Binding-site contacts:
Ligand atom C24 contacts residue VAL276 of chain 1.C at 3.9 Å (hydrophobic).
Ligand atom C13 contacts residue MET267 of chain 1.C at 3.4 Å (hydrophobic).
Ligand atom C2 contacts residue PHE283 of chain 1.C at 3.8 Å (hydrophobic).
Ligand atom N17 contacts residue MET267 of chain 1.C at 3.5 Å.
Ligand atom N19 contacts residue TYR247 of chain 1.C at 2.5 Å (h-bond).
Ligand atom N10 contacts residue PHE283 of chain 1.C at 3.3 Å.
Ligand atom C24 contacts residue PRO266 of chain 1.C at 3.8 Å (hydrophobic).
Ligand atom C24 contacts residue GLU275 of chain 1.C at 3.4 Å.
Ligand atom C15 contacts residue MET267 of chain 1.C at 3.4 Å (hydrophobic).
Ligand atom C18 contacts residue GLY279 of chain 1.C at 3.5 Å.
Ligand atom CL7 contacts residue ILE246 of chain 1.C at 3.9 Å.
Ligand atom C14 contacts residue TYR247 of chain 1.C at 3.5 Å (hydrophobic).
Ligand atom CL7 contacts residue TYR78 of chain 1.C at 3.7 Å.
Ligand atom C14 contacts residue GLN280 of chain 1.C at 3.6 Å.
Ligand atom C20 contacts residue MET267 of chain 1.C at 3.5 Å (hydrophobic).
Ligand atom C12 contacts residue MET267 of chain 1.C at 3.6 Å (hydrophobic).
Ligand atom C21 contacts residue GLY279 of chain 1.C at 3.7 Å.
Ligand atom N19 contacts residue MET267 of chain 1.C at 3.5 Å.
Ligand atom C25 contacts residue TYR247 of chain 1.C at 3.8 Å (hydrophobic).
Ligand atom N16 contacts residue GLY279 of chain 1.C at 3.8 Å.
Ligand atom C23 contacts residue PRO266 of chain 1.C at 3.8 Å (hydrophobic).
Ligand atom CL7 contacts residue LEU229 of chain 1.C at 3.8 Å.
Ligand atom C25 contacts residue MET267 of chain 1.C at 3.5 Å (hydrophobic).
Ligand atom C12 contacts residue PHE283 of chain 1.C at 3.1 Å (hydrophobic).
Ligand atom CL7 contacts residue SER231 of chain 1.C at 2.8 Å.
Ligand atom C11 contacts residue PHE283 of chain 1.C at 3.5 Å (hydrophobic).
Ligand atom C15 contacts residue TYR247 of chain 1.C at 3.3 Å (hydrophobic).
Ligand atom N17 contacts residue GLY279 of chain 1.C at 3.8 Å.
Ligand atom O27 contacts residue GLN280 of chain 1.C at 2.9 Å (h-bond).
Ligand atom C14 contacts residue PHE250 of chain 1.C at 3.9 Å (hydrophobic).
Ligand atom N16 contacts residue MET267 of chain 1.C at 3.4 Å (h-bond).
Ligand atom N4 contacts residue LEU229 of chain 1.C at 3.7 Å.
Ligand atom C20 contacts residue GLY279 of chain 1.C at 3.4 Å.
Ligand atom C1 contacts residue PHE283 of chain 1.C at 3.7 Å (hydrophobic).
Ligand atom C18 contacts residue MET267 of chain 1.C at 3.2 Å (hydrophobic).
Ligand atom C22 contacts residue PRO266 of chain 1.C at 3.6 Å (hydrophobic).
Ligand atom C14 contacts residue MET267 of chain 1.C at 3.6 Å (hydrophobic).
Ligand atom C18 contacts residue TYR247 of chain 1.C at 3.7 Å (hydrophobic).
Ligand atom C11 contacts residue MET267 of chain 1.C at 3.7 Å (hydrophobic).
Ligand atom C23 contacts residue GLU275 of chain 1.C at 3.2 Å.

Sequence of chain 1.C:
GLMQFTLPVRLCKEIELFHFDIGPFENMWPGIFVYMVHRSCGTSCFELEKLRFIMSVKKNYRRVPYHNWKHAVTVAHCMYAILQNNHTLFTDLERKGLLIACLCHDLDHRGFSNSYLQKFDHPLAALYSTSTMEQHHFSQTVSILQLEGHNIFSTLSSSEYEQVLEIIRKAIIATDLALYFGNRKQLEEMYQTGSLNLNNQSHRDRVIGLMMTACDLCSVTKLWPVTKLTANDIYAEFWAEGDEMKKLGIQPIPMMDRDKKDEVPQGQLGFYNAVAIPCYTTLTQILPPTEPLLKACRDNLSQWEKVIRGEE

The small molecule below binds the protein below.
Small molecule (SMILES): CCc1cc(C(=O)Nc2ccn3nc(-c4ccccc4)nc3c2)cc(Cl)n1